Binding-site contacts:
Ligand atom N1 contacts residue ILE135 of chain 1.B at 2.7 Å (h-bond).
Ligand atom N7 contacts residue LYS115 of chain 1.B at 4.4 Å.
Ligand atom C6 contacts residue LEU90 of chain 1.B at 3.7 Å (hydrophobic).
Ligand atom O6 contacts residue THR133 of chain 1.B at 4.3 Å.
Ligand atom C6 contacts residue TRP134 of chain 1.B at 3.7 Å (hydrophobic).
Ligand atom C6 contacts residue LYS115 of chain 1.B at 4.4 Å.
Ligand atom O6 contacts residue LEU90 of chain 1.B at 4.2 Å.
Ligand atom C4 contacts residue PCP1 of chain 1.G at 4.3 Å.
Ligand atom N3 contacts residue PCP1 of chain 1.G at 4.5 Å.
Ligand atom N3 contacts residue TRP134 of chain 1.B at 3.8 Å.
Ligand atom N2 contacts residue ASP140 of chain 1.B at 4.2 Å.
Ligand atom N1 contacts residue TRP134 of chain 1.B at 3.7 Å.
Ligand atom C8 contacts residue PCP1 of chain 1.G at 4.0 Å.
Ligand atom N2 contacts residue ILE135 of chain 1.B at 2.9 Å (h-bond).
Ligand atom N1 contacts residue LEU90 of chain 1.B at 3.7 Å.
Ligand atom C4 contacts residue TRP134 of chain 1.B at 3.6 Å (hydrophobic).
Ligand atom C2 contacts residue ILE135 of chain 1.B at 3.3 Å (hydrophobic).
Ligand atom C8 contacts residue ASP92 of chain 1.B at 3.4 Å.
Ligand atom C2 contacts residue LEU90 of chain 1.B at 3.9 Å (hydrophobic).
Ligand atom O6 contacts residue TRP134 of chain 1.B at 3.6 Å.
Ligand atom N7 contacts residue LEU90 of chain 1.B at 3.8 Å.
Ligand atom O6 contacts residue ILE135 of chain 1.B at 3.0 Å (h-bond).
Ligand atom O6 contacts residue ASP92 of chain 1.B at 4.0 Å.
Ligand atom O6 contacts residue LYS115 of chain 1.B at 3.4 Å (salt-bridge).
Ligand atom N2 contacts residue TRP134 of chain 1.B at 4.0 Å.
Ligand atom C6 contacts residue ILE135 of chain 1.B at 3.7 Å (hydrophobic).
Ligand atom N9 contacts residue PCP1 of chain 1.G at 3.6 Å.
Ligand atom C8 contacts residue LEU90 of chain 1.B at 4.2 Å (hydrophobic).
Ligand atom C4 contacts residue LEU90 of chain 1.B at 4.1 Å (hydrophobic).
Ligand atom N2 contacts residue GLN137 of chain 1.B at 4.0 Å.
Ligand atom C8 contacts residue TRP134 of chain 1.B at 4.2 Å (hydrophobic).
Ligand atom N7 contacts residue ASP92 of chain 1.B at 2.6 Å (salt-bridge).
Ligand atom N3 contacts residue LEU90 of chain 1.B at 4.1 Å.
Ligand atom C2 contacts residue TRP134 of chain 1.B at 3.6 Å (hydrophobic).
Ligand atom N9 contacts residue TRP134 of chain 1.B at 4.0 Å.
Ligand atom N7 contacts residue TRP134 of chain 1.B at 3.8 Å.
Ligand atom C5 contacts residue TRP134 of chain 1.B at 3.6 Å (hydrophobic).
Ligand atom C5 contacts residue LEU90 of chain 1.B at 3.9 Å (hydrophobic).
Ligand atom C5 contacts residue ASP92 of chain 1.B at 3.8 Å.
Ligand atom C6 contacts residue ASP92 of chain 1.B at 4.2 Å.

Sequence of chain 1.B:
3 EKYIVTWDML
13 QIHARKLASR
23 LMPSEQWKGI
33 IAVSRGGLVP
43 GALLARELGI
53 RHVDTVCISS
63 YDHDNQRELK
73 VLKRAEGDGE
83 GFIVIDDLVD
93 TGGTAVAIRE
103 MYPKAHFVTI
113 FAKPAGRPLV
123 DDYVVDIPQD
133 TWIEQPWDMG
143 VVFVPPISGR

This small molecule binds to this protein.
Small molecule (SMILES): Nc1nc2[nH]cnc2c(=O)[nH]1